Binding-site contacts:
Ligand atom C7 contacts residue ASN61 of chain 1.C at 3.5 Å.
Ligand atom O5 contacts residue TYR28 of chain 1.C at 3.9 Å.
Ligand atom O5 contacts residue ASN61 of chain 1.C at 2.4 Å (h-bond).
Ligand atom O7 contacts residue ASN61 of chain 1.C at 3.8 Å.
Ligand atom C2 contacts residue ASN61 of chain 1.C at 2.5 Å.
Ligand atom N2 contacts residue ASN61 of chain 1.C at 2.9 Å (h-bond).
Ligand atom C1 contacts residue TYR28 of chain 1.C at 4.5 Å (hydrophobic).
Ligand atom C8 contacts residue PHE59 of chain 1.C at 3.4 Å (hydrophobic).
Ligand atom C5 contacts residue ASN61 of chain 1.C at 3.7 Å.
Ligand atom C1 contacts residue ASN61 of chain 1.C at 1.4 Å.
Ligand atom C4 contacts residue ASN61 of chain 1.C at 4.2 Å.
Ligand atom C3 contacts residue ASN61 of chain 1.C at 3.8 Å.

Sequence of chain 1.C:
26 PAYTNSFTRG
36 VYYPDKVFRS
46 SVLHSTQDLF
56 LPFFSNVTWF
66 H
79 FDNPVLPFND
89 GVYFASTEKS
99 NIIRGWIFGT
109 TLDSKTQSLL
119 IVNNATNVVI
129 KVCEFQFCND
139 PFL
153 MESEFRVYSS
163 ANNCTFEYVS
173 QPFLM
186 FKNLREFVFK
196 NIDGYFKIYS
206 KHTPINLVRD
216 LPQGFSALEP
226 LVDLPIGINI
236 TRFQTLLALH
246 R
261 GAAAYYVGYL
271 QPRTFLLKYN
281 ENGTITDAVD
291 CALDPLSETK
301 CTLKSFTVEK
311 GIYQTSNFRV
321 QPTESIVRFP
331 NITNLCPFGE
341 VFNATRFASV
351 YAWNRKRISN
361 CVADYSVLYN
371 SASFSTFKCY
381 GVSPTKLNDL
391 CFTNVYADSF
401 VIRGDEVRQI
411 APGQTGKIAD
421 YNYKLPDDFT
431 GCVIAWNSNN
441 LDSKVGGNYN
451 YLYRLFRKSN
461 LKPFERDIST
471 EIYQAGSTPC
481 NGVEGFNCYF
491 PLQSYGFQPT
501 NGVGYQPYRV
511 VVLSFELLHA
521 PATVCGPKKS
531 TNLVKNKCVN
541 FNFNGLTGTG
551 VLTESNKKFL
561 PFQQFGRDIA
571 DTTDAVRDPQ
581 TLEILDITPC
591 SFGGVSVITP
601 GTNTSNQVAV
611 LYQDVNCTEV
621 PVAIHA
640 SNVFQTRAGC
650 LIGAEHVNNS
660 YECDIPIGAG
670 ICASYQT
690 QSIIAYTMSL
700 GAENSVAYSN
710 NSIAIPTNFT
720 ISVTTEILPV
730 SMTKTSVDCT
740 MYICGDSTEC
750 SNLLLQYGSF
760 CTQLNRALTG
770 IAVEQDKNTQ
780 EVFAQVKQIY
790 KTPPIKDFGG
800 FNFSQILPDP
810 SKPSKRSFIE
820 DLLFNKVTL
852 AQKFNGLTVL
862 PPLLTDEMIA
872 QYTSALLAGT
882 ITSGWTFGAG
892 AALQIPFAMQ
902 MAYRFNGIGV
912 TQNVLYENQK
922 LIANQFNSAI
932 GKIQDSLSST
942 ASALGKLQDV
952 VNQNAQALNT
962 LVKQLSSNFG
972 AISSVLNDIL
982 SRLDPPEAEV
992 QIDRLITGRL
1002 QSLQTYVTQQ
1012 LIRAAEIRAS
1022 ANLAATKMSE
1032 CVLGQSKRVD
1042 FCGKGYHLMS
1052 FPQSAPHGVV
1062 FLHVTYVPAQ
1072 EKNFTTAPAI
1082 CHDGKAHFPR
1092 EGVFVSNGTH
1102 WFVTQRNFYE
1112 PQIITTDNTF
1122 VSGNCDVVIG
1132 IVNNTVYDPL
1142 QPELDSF

A small-molecule ligand and the protein it binds are described below.
Small molecule (SMILES): CC(=O)N[C@@H]1[C@@H](O)[C@H](O)[C@@H](CO)O[C@H]1O